Sequence of chain 1.C:
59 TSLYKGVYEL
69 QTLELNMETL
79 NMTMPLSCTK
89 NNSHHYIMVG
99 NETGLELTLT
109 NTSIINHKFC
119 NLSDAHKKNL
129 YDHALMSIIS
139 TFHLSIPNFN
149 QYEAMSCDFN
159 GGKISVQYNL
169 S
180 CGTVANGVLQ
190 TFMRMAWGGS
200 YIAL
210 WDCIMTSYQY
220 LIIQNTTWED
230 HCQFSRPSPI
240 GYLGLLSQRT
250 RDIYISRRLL

Sequence of chain 1.D:
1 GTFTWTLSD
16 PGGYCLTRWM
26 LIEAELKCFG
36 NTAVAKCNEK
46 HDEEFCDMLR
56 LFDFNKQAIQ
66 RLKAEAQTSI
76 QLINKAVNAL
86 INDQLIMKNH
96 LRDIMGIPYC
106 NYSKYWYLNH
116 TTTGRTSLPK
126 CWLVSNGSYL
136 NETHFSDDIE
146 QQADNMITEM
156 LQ

A small-molecule ligand and the protein it binds are described below.
Small molecule (SMILES): CC(=O)N[C@H]1[C@H](O[C@H]2[C@H](O)[C@@H](NC(C)=O)CO[C@@H]2CO)O[C@H](CO)[C@@H](O)[C@@H]1O

Binding-site contacts:
Ligand atom N2 contacts residue ASN114 of chain 1.D at 3.0 Å (h-bond).
Ligand atom C7 contacts residue TYR112 of chain 1.D at 3.5 Å (hydrophobic).
Ligand atom C8 contacts residue CYS33 of chain 1.D at 3.8 Å (hydrophobic).
Ligand atom C5 contacts residue ASN114 of chain 1.D at 3.6 Å.
Ligand atom C7 contacts residue GLN69 of chain 1.C at 3.9 Å.
Ligand atom C1 contacts residue ASN114 of chain 1.D at 1.4 Å.
Ligand atom C8 contacts residue TYR112 of chain 1.D at 3.4 Å (hydrophobic).
Ligand atom C7 contacts residue LYS32 of chain 1.D at 4.5 Å.
Ligand atom C3 contacts residue ASN114 of chain 1.D at 3.8 Å.
Ligand atom O7 contacts residue GLN69 of chain 1.C at 3.8 Å.
Ligand atom C8 contacts residue PHE34 of chain 1.D at 4.0 Å (hydrophobic).
Ligand atom C2 contacts residue ASN114 of chain 1.D at 2.5 Å.
Ligand atom N2 contacts residue TYR112 of chain 1.D at 4.4 Å.
Ligand atom O6 contacts residue GLU30 of chain 1.D at 3.6 Å.
Ligand atom C6 contacts residue THR116 of chain 1.D at 4.5 Å.
Ligand atom C2 contacts residue GLN69 of chain 1.C at 3.9 Å.
Ligand atom C1 contacts residue GLN69 of chain 1.C at 4.1 Å.
Ligand atom C7 contacts residue ASN114 of chain 1.D at 4.1 Å.
Ligand atom O6 contacts residue LEU31 of chain 1.D at 4.2 Å.
Ligand atom O7 contacts residue TYR112 of chain 1.D at 3.4 Å (h-bond).
Ligand atom O5 contacts residue GLN69 of chain 1.C at 4.2 Å.
Ligand atom N2 contacts residue THR121 of chain 1.D at 3.8 Å.
Ligand atom C4 contacts residue ASN114 of chain 1.D at 4.2 Å.
Ligand atom N2 contacts residue GLN69 of chain 1.C at 3.9 Å.
Ligand atom C7 contacts residue THR121 of chain 1.D at 4.3 Å.
Ligand atom O5 contacts residue ASN114 of chain 1.D at 2.3 Å (h-bond).
Ligand atom O7 contacts residue LYS32 of chain 1.D at 3.4 Å (salt-bridge).
Ligand atom C8 contacts residue THR121 of chain 1.D at 3.8 Å.